Sequence of chain 16.D:
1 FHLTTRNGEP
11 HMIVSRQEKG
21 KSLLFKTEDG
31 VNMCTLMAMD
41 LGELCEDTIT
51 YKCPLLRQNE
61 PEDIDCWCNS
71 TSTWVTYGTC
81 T

This protein binds this small molecule.
Small molecule (SMILES): CC(=O)N[C@@H]1[C@@H](O)[C@H](O)[C@@H](CO)O[C@H]1O

Binding-site contacts:
Ligand atom C2 contacts residue ASN69 of chain 16.D at 4.2 Å.
Ligand atom C6 contacts residue ASN69 of chain 16.D at 4.4 Å.
Ligand atom C6 contacts residue LEU24 of chain 16.D at 4.5 Å (hydrophobic).
Ligand atom C1 contacts residue ASN69 of chain 16.D at 2.7 Å.
Ligand atom C5 contacts residue NAG1 of chain 16.X at 4.4 Å.
Ligand atom O1 contacts residue VAL31 of chain 16.D at 3.4 Å (h-bond).
Ligand atom C1 contacts residue VAL31 of chain 16.D at 4.3 Å (hydrophobic).
Ligand atom O4 contacts residue NAG1 of chain 16.X at 3.0 Å.
Ligand atom O3 contacts residue NAG1 of chain 16.X at 2.6 Å (h-bond).
Ligand atom C7 contacts residue SER70 of chain 16.D at 4.4 Å.
Ligand atom C3 contacts residue VAL31 of chain 16.D at 3.0 Å (hydrophobic).
Ligand atom C6 contacts residue MET33 of chain 16.D at 3.5 Å (hydrophobic).
Ligand atom C5 contacts residue MET33 of chain 16.D at 3.7 Å (hydrophobic).
Ligand atom O1 contacts residue MET33 of chain 16.D at 3.9 Å.
Ligand atom O7 contacts residue ASN69 of chain 16.D at 3.8 Å.
Ligand atom C8 contacts residue ASN69 of chain 16.D at 3.4 Å.
Ligand atom O4 contacts residue VAL31 of chain 16.D at 3.3 Å.
Ligand atom C4 contacts residue NAG1 of chain 16.X at 3.2 Å.
Ligand atom O1 contacts residue SER70 of chain 16.D at 4.2 Å.
Ligand atom O5 contacts residue MET33 of chain 16.D at 4.2 Å.
Ligand atom C5 contacts residue ASN69 of chain 16.D at 3.7 Å.
Ligand atom C7 contacts residue ASN69 of chain 16.D at 3.8 Å.
Ligand atom O3 contacts residue VAL31 of chain 16.D at 3.6 Å.
Ligand atom C6 contacts residue NAG1 of chain 16.X at 4.3 Å.
Ligand atom O6 contacts residue NAG1 of chain 16.X at 3.0 Å.
Ligand atom C5 contacts residue VAL31 of chain 16.D at 4.2 Å (hydrophobic).
Ligand atom C3 contacts residue NAG1 of chain 16.X at 3.7 Å.
Ligand atom N2 contacts residue VAL31 of chain 16.D at 4.0 Å.
Ligand atom C4 contacts residue VAL31 of chain 16.D at 3.8 Å (hydrophobic).
Ligand atom C8 contacts residue ARG57 of chain 16.D at 4.2 Å.
Ligand atom O1 contacts residue ASN69 of chain 16.D at 2.1 Å (h-bond).
Ligand atom C8 contacts residue SER70 of chain 16.D at 3.7 Å.
Ligand atom C2 contacts residue VAL31 of chain 16.D at 4.0 Å (hydrophobic).
Ligand atom N2 contacts residue ASN69 of chain 16.D at 4.3 Å.
Ligand atom O5 contacts residue ASN69 of chain 16.D at 2.8 Å (h-bond).